Binding-site contacts:
Ligand atom C2 contacts residue TYR223 of chain 1.A at 3.4 Å (hydrophobic).
Ligand atom O1 contacts residue NDP1 of chain 1.C at 3.4 Å.
Ligand atom C8 contacts residue SER164 of chain 1.A at 3.9 Å.
Ligand atom ON2 contacts residue CYS220 of chain 1.A at 3.8 Å.
Ligand atom C7 contacts residue TYR223 of chain 1.A at 3.4 Å (hydrophobic).
Ligand atom N contacts residue TYR223 of chain 1.A at 3.6 Å.
Ligand atom C1 contacts residue TYR223 of chain 1.A at 3.5 Å (hydrophobic).
Ligand atom C7 contacts residue NDP1 of chain 1.C at 3.5 Å.
Ligand atom ON2 contacts residue TYR223 of chain 1.A at 3.8 Å.
Ligand atom C4 contacts residue MET283 of chain 1.A at 3.4 Å (hydrophobic).
Ligand atom O1 contacts residue TYR223 of chain 1.A at 3.8 Å.
Ligand atom C3 contacts residue TRP243 of chain 1.A at 3.9 Å (hydrophobic).
Ligand atom C5 contacts residue MET283 of chain 1.A at 4.0 Å (hydrophobic).
Ligand atom C4 contacts residue TYR223 of chain 1.A at 3.9 Å (hydrophobic).
Ligand atom ON1 contacts residue TRP243 of chain 1.A at 3.9 Å.
Ligand atom C6 contacts residue NDP1 of chain 1.C at 3.9 Å.
Ligand atom N contacts residue CYS220 of chain 1.A at 3.9 Å.
Ligand atom O1 contacts residue TYR178 of chain 1.A at 2.9 Å (h-bond).
Ligand atom C1 contacts residue NDP1 of chain 1.C at 3.5 Å.
Ligand atom C9 contacts residue TYR178 of chain 1.A at 3.6 Å (hydrophobic).
Ligand atom C6 contacts residue TYR223 of chain 1.A at 3.3 Å (hydrophobic).
Ligand atom O1 contacts residue SER164 of chain 1.A at 2.8 Å (h-bond).
Ligand atom ON2 contacts residue TYR216 of chain 1.A at 3.3 Å.
Ligand atom ON1 contacts residue TYR223 of chain 1.A at 3.8 Å.
Ligand atom C9 contacts residue MET215 of chain 1.A at 3.7 Å (hydrophobic).
Ligand atom C3 contacts residue GLY210 of chain 1.A at 3.5 Å.
Ligand atom ON1 contacts residue CYS220 of chain 1.A at 3.4 Å.
Ligand atom C8 contacts residue NDP1 of chain 1.C at 3.4 Å.
Ligand atom C4 contacts residue GLY210 of chain 1.A at 3.6 Å.
Ligand atom N contacts residue TYR216 of chain 1.A at 3.6 Å.
Ligand atom C3 contacts residue TYR223 of chain 1.A at 3.9 Å (hydrophobic).
Ligand atom C8 contacts residue TYR223 of chain 1.A at 3.3 Å (hydrophobic).
Ligand atom C8 contacts residue TYR178 of chain 1.A at 3.6 Å (hydrophobic).
Ligand atom C5 contacts residue TYR223 of chain 1.A at 3.8 Å (hydrophobic).
Ligand atom C2 contacts residue NDP1 of chain 1.C at 4.0 Å.
Ligand atom ON1 contacts residue TYR216 of chain 1.A at 3.2 Å.
Ligand atom C2 contacts residue GLY210 of chain 1.A at 4.0 Å.
Ligand atom C9 contacts residue NDP1 of chain 1.C at 3.7 Å.
Ligand atom C5 contacts residue ILE165 of chain 1.A at 3.8 Å (hydrophobic).
Ligand atom C9 contacts residue TYR223 of chain 1.A at 3.4 Å (hydrophobic).

A protein and the small-molecule ligand that binds it are described below.
Small molecule (SMILES): O=C1C=Cc2c1cccc2[N+](=O)[O-]

Sequence of chain 1.A:
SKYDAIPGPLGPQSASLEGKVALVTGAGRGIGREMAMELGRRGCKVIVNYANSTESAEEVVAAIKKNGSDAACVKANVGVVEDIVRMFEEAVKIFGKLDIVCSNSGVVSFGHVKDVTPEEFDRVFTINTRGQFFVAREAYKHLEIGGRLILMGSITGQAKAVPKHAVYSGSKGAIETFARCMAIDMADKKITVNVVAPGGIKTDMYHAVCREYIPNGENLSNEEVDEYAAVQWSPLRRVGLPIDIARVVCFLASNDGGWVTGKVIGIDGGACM